A small-molecule ligand and the protein it binds are described below.
Small molecule (SMILES): CC(=O)N[C@H]1[C@H](O[C@H]2[C@H](O)[C@@H](NC(C)=O)CO[C@@H]2CO)O[C@H](CO)[C@@H](O)[C@@H]1O

Binding-site contacts:
Ligand atom C4 contacts residue ASN801 of chain 1.A at 4.2 Å.
Ligand atom C5 contacts residue SER803 of chain 1.A at 3.8 Å.
Ligand atom O6 contacts residue GLN804 of chain 1.A at 3.1 Å (h-bond).
Ligand atom C8 contacts residue ASN801 of chain 1.A at 4.4 Å.
Ligand atom C3 contacts residue ASN801 of chain 1.A at 3.8 Å.
Ligand atom C6 contacts residue GLN804 of chain 1.A at 4.3 Å.
Ligand atom O5 contacts residue SER803 of chain 1.A at 3.7 Å.
Ligand atom C2 contacts residue ASN801 of chain 1.A at 2.5 Å.
Ligand atom C5 contacts residue ASN801 of chain 1.A at 3.6 Å.
Ligand atom O6 contacts residue SER803 of chain 1.A at 4.5 Å.
Ligand atom O7 contacts residue ASN801 of chain 1.A at 3.0 Å (h-bond).
Ligand atom N2 contacts residue ASN801 of chain 1.A at 2.9 Å (h-bond).
Ligand atom O5 contacts residue ASN801 of chain 1.A at 2.3 Å (h-bond).
Ligand atom C1 contacts residue SER803 of chain 1.A at 3.4 Å.
Ligand atom C1 contacts residue ASN801 of chain 1.A at 1.4 Å.
Ligand atom C7 contacts residue ASN801 of chain 1.A at 3.2 Å.

Sequence of chain 1.A:
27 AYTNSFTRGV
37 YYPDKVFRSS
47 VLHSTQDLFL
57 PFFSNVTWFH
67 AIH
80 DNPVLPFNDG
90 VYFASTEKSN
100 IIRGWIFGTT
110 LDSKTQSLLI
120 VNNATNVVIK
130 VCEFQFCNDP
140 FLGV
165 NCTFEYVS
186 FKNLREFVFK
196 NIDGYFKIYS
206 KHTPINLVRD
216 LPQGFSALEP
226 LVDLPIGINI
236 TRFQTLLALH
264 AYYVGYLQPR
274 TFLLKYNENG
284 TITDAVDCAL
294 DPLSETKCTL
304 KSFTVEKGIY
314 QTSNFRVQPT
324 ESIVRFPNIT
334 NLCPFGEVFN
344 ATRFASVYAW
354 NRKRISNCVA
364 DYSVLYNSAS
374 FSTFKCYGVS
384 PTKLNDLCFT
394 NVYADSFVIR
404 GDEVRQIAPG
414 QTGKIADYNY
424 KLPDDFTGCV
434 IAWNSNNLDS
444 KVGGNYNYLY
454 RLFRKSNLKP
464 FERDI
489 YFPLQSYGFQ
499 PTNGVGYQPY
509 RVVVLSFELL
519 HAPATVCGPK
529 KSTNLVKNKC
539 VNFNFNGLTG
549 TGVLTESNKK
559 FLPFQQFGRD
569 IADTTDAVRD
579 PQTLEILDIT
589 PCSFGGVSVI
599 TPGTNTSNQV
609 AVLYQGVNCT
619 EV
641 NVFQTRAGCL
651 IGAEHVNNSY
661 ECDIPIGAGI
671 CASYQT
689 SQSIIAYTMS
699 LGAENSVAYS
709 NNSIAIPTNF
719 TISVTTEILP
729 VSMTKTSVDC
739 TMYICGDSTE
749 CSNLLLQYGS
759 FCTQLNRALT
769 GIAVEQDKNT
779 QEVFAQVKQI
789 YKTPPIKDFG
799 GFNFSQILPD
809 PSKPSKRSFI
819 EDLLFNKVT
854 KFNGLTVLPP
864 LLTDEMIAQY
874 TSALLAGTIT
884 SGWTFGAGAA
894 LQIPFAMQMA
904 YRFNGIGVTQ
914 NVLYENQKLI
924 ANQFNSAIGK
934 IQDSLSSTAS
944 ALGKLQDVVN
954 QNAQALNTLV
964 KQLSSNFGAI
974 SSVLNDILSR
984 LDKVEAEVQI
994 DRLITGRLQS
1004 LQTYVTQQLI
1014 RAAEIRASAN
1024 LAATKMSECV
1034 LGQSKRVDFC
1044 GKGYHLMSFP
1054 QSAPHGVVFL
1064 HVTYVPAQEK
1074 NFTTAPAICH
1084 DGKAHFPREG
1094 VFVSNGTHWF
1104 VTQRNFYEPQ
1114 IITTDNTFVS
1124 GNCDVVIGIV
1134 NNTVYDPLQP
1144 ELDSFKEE